The protein below binds the small molecule below.
Small molecule (SMILES): CC(=O)N[C@H]1[C@H](O[C@H]2[C@H](O[C@@H]3O[C@@H](C)[C@@H](O)[C@@H](O)[C@@H]3O)[C@@H](NC(C)=O)CO[C@@H]2CO)O[C@H](CO)[C@@H](O)[C@@H]1O

Sequence of chain 2.A:
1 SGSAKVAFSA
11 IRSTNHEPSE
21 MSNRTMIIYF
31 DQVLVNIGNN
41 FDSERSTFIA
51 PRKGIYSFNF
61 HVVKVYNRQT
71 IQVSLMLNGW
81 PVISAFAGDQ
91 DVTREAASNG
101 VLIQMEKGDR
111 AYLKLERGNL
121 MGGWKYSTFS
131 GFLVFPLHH

Binding-site contacts:
Ligand atom C1 contacts residue ASN23 of chain 2.A at 1.4 Å.
Ligand atom C4 contacts residue ASN23 of chain 2.A at 4.2 Å.
Ligand atom C6 contacts residue MET121 of chain 2.A at 4.5 Å (hydrophobic).
Ligand atom C3 contacts residue ASN23 of chain 2.A at 3.8 Å.
Ligand atom C1 contacts residue MET121 of chain 2.A at 4.5 Å (hydrophobic).
Ligand atom C8 contacts residue MET121 of chain 2.A at 4.2 Å (hydrophobic).
Ligand atom C5 contacts residue ASN23 of chain 2.A at 3.6 Å.
Ligand atom C7 contacts residue ASN23 of chain 2.A at 3.4 Å.
Ligand atom N2 contacts residue PRO18 of chain 2.A at 4.2 Å.
Ligand atom C8 contacts residue ASN23 of chain 2.A at 3.4 Å.
Ligand atom C8 contacts residue ASN119 of chain 2.A at 4.3 Å.
Ligand atom N2 contacts residue ASN23 of chain 2.A at 3.0 Å (h-bond).
Ligand atom O5 contacts residue ASN23 of chain 2.A at 2.3 Å (h-bond).
Ligand atom O7 contacts residue SER19 of chain 2.A at 4.0 Å.
Ligand atom C7 contacts residue MET121 of chain 2.A at 4.4 Å (hydrophobic).
Ligand atom O7 contacts residue ASN23 of chain 2.A at 4.3 Å.
Ligand atom C8 contacts residue GLU20 of chain 2.A at 4.2 Å.
Ligand atom C2 contacts residue ASN23 of chain 2.A at 2.5 Å.
Ligand atom O7 contacts residue MET121 of chain 2.A at 3.9 Å.
Ligand atom C3 contacts residue MET121 of chain 2.A at 4.2 Å (hydrophobic).
Ligand atom C7 contacts residue GLU20 of chain 2.A at 4.1 Å.
Ligand atom O4 contacts residue MET121 of chain 2.A at 4.2 Å.
Ligand atom C5 contacts residue MET121 of chain 2.A at 4.0 Å (hydrophobic).
Ligand atom O7 contacts residue PRO18 of chain 2.A at 4.1 Å.
Ligand atom O7 contacts residue GLU20 of chain 2.A at 3.6 Å (salt-bridge).
Ligand atom C4 contacts residue MET121 of chain 2.A at 4.5 Å (hydrophobic).
Ligand atom C1 contacts residue MET121 of chain 2.A at 4.3 Å (hydrophobic).